A protein and the small-molecule ligand that binds it are described below.
Small molecule (SMILES): CC(=O)[C@H](CCCN=C(N)N)NC(=O)[C@H](Cc1ccccc1)NC(=O)[C@H](N)Cc1ccccc1

Binding-site contacts:
Ligand atom CE1 contacts residue GLY86 of chain 1.A at 3.3 Å.
Ligand atom N contacts residue HIS41 of chain 1.A at 3.1 Å (h-bond).
Ligand atom O contacts residue GLY215 of chain 1.A at 3.2 Å (h-bond).
Ligand atom CA contacts residue HIS41 of chain 1.A at 3.4 Å.
Ligand atom NH2 contacts residue ALA189 of chain 1.A at 3.1 Å (h-bond).
Ligand atom NH1 contacts residue ASP188 of chain 1.A at 2.9 Å (salt-bridge).
Ligand atom CB contacts residue GLY215 of chain 1.A at 3.4 Å.
Ligand atom CA contacts residue SER194 of chain 1.A at 2.5 Å.
Ligand atom O contacts residue TRP214 of chain 1.A at 3.3 Å.
Ligand atom CE1 contacts residue SER87 of chain 1.A at 3.6 Å.
Ligand atom CM contacts residue HIS41 of chain 1.A at 1.8 Å.
Ligand atom CE1 contacts residue ASP216 of chain 1.A at 3.6 Å.
Ligand atom NE contacts residue ALA189 of chain 1.A at 3.5 Å (h-bond).
Ligand atom CD1 contacts residue ASP216 of chain 1.A at 3.4 Å.
Ligand atom CA contacts residue SER213 of chain 1.A at 3.5 Å.
Ligand atom CZ contacts residue ASP188 of chain 1.A at 3.5 Å.
Ligand atom CE1 contacts residue GLU169 of chain 1.A at 3.5 Å.
Ligand atom O contacts residue GLY192 of chain 1.A at 3.0 Å (h-bond).
Ligand atom C contacts residue HIS41 of chain 1.A at 3.3 Å.
Ligand atom CZ contacts residue ALA189 of chain 1.A at 3.0 Å (hydrophobic).
Ligand atom CZ contacts residue SER87 of chain 1.A at 3.5 Å.
Ligand atom N contacts residue SER194 of chain 1.A at 3.0 Å (h-bond).
Ligand atom O contacts residue SER194 of chain 1.A at 2.4 Å (h-bond).
Ligand atom NH1 contacts residue ASP216 of chain 1.A at 3.0 Å (salt-bridge).
Ligand atom CD1 contacts residue PRO170 of chain 1.A at 3.5 Å (hydrophobic).
Ligand atom CB contacts residue SER194 of chain 1.A at 2.7 Å.
Ligand atom O contacts residue GLN191 of chain 1.A at 2.7 Å (h-bond).
Ligand atom CZ contacts residue GLY215 of chain 1.A at 3.5 Å.
Ligand atom C contacts residue SER194 of chain 1.A at 1.6 Å.
Ligand atom NH2 contacts residue TRP214 of chain 1.A at 3.5 Å (h-bond).
Ligand atom C contacts residue HIS41 of chain 1.A at 2.8 Å.
Ligand atom N contacts residue GLY215 of chain 1.A at 2.8 Å (h-bond).
Ligand atom CD1 contacts residue GLY215 of chain 1.A at 3.4 Å.
Ligand atom NH2 contacts residue ASP188 of chain 1.A at 3.1 Å (salt-bridge).
Ligand atom CZ contacts residue GLY86 of chain 1.A at 3.2 Å.
Ligand atom N contacts residue SER213 of chain 1.A at 2.9 Å (h-bond).
Ligand atom NH1 contacts residue ALA189 of chain 1.A at 3.3 Å (h-bond).
Ligand atom CM contacts residue SER194 of chain 1.A at 2.5 Å.
Ligand atom CA contacts residue GLY215 of chain 1.A at 3.5 Å.
Ligand atom C contacts residue GLN191 of chain 1.A at 3.5 Å.

Sequence of chain 1.A:
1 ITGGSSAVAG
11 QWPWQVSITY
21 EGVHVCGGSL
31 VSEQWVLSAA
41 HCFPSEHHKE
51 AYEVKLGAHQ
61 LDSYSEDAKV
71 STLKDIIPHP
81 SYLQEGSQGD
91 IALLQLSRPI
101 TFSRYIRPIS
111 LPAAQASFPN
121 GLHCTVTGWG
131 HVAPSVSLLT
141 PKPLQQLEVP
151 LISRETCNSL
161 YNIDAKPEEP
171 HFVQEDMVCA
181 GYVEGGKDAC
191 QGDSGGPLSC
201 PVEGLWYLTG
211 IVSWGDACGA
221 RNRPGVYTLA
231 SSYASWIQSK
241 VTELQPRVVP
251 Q